Binding-site contacts:
Ligand atom O contacts residue GLY46 of chain 1.C at 2.9 Å (h-bond).
Ligand atom C contacts residue MG1 of chain 1.K at 3.0 Å.
Ligand atom O3 contacts residue ASP84 of chain 1.C at 3.0 Å (salt-bridge).
Ligand atom CA contacts residue ARG157 of chain 1.C at 3.4 Å.
Ligand atom O3 contacts residue MG1 of chain 1.K at 2.4 Å.
Ligand atom O contacts residue GLY45 of chain 1.C at 3.4 Å (h-bond).
Ligand atom CA contacts residue MG1 of chain 1.K at 3.0 Å.
Ligand atom CB contacts residue ASN209 of chain 1.C at 3.6 Å.
Ligand atom OXT contacts residue MG1 of chain 1.K at 4.2 Å.
Ligand atom CB contacts residue PHE185 of chain 1.C at 4.1 Å (hydrophobic).
Ligand atom OXT contacts residue PRO235 of chain 1.C at 3.5 Å.
Ligand atom O contacts residue TYR42 of chain 1.C at 4.3 Å.
Ligand atom OXT contacts residue GLY46 of chain 1.C at 4.0 Å.
Ligand atom CA contacts residue TYR42 of chain 1.C at 3.1 Å (hydrophobic).
Ligand atom O contacts residue SER44 of chain 1.C at 3.5 Å (h-bond).
Ligand atom O contacts residue ASP57 of chain 1.C at 4.1 Å.
Ligand atom C contacts residue GLY45 of chain 1.C at 3.9 Å.
Ligand atom O contacts residue ASP84 of chain 1.C at 3.0 Å (salt-bridge).
Ligand atom CA contacts residue ASP84 of chain 1.C at 3.6 Å.
Ligand atom OXT contacts residue GLY45 of chain 1.C at 4.0 Å.
Ligand atom C contacts residue GLY46 of chain 1.C at 3.8 Å.
Ligand atom CB contacts residue GLU187 of chain 1.C at 4.4 Å.
Ligand atom O3 contacts residue HIS112 of chain 1.C at 3.9 Å.
Ligand atom OXT contacts residue SER44 of chain 1.C at 2.5 Å (h-bond).
Ligand atom OXT contacts residue TYR42 of chain 1.C at 3.7 Å.
Ligand atom CB contacts residue ARG157 of chain 1.C at 3.5 Å.
Ligand atom CB contacts residue TYR42 of chain 1.C at 3.4 Å (hydrophobic).
Ligand atom C contacts residue SER44 of chain 1.C at 3.3 Å.
Ligand atom O3 contacts residue ARG157 of chain 1.C at 2.6 Å (salt-bridge).
Ligand atom OXT contacts residue ASP84 of chain 1.C at 4.4 Å.
Ligand atom CB contacts residue LEU233 of chain 1.C at 4.2 Å (hydrophobic).
Ligand atom C contacts residue ASP84 of chain 1.C at 3.5 Å.
Ligand atom C contacts residue TYR42 of chain 1.C at 3.5 Å (hydrophobic).
Ligand atom O contacts residue MG1 of chain 1.K at 2.2 Å.
Ligand atom O3 contacts residue TYR42 of chain 1.C at 3.3 Å (h-bond).
Ligand atom CB contacts residue PRO235 of chain 1.C at 4.0 Å (hydrophobic).

This protein binds this small molecule.
Small molecule (SMILES): CC(=O)C(=O)O

Sequence of chain 1.C:
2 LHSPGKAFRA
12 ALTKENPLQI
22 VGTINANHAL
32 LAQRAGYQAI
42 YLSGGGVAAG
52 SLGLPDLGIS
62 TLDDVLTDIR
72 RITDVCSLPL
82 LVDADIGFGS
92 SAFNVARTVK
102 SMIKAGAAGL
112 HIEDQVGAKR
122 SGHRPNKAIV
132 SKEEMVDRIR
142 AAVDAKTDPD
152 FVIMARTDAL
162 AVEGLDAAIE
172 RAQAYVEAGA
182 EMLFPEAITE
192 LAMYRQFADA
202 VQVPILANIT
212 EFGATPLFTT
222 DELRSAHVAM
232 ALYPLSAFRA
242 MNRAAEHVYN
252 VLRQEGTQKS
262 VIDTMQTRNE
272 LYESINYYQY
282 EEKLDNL